A protein and the small-molecule ligand that binds it are described below.
Small molecule (SMILES): Nc1ncnc2c1ncn2[C@@H]1O[C@H](COP(=O)(O)OP(=O)(O)OP(O)(O)=S)[C@@H](O)[C@H]1O

Sequence of chain 1.C:
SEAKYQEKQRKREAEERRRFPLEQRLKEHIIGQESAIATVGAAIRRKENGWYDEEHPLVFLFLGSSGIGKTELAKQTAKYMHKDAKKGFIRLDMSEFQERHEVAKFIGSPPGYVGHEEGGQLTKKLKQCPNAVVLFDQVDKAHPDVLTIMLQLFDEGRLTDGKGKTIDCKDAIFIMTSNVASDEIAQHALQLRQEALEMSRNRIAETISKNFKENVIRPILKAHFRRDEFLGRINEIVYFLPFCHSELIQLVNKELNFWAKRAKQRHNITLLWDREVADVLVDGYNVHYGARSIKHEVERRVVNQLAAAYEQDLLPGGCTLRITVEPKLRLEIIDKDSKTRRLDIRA

Binding-site contacts:
Ligand atom O3G contacts residue ARG494 of chain 1.C at 3.3 Å (salt-bridge).
Ligand atom N1 contacts residue ILE222 of chain 1.C at 3.2 Å (h-bond).
Ligand atom O1A contacts residue THR262 of chain 1.C at 3.6 Å.
Ligand atom C2 contacts residue LEU453 of chain 1.C at 3.5 Å (hydrophobic).
Ligand atom PA contacts residue ARG494 of chain 1.C at 3.5 Å.
Ligand atom O5' contacts residue ARG494 of chain 1.C at 3.3 Å (salt-bridge).
Ligand atom C2 contacts residue HIS220 of chain 1.C at 3.3 Å.
Ligand atom O2B contacts residue LYS261 of chain 1.C at 2.7 Å (salt-bridge).
Ligand atom C8 contacts residue ALA493 of chain 1.C at 3.5 Å (hydrophobic).
Ligand atom C8 contacts residue GLY260 of chain 1.C at 3.4 Å.
Ligand atom O2G contacts residue SER257 of chain 1.C at 3.4 Å.
Ligand atom O3B contacts residue GLY258 of chain 1.C at 2.9 Å (h-bond).
Ligand atom N7 contacts residue ILE259 of chain 1.C at 3.2 Å.
Ligand atom O3G contacts residue ARG435 of chain 1.B at 2.6 Å (salt-bridge).
Ligand atom O3' contacts residue HIS247 of chain 1.B at 2.7 Å (h-bond).
Ligand atom O3' contacts residue LYS497 of chain 1.C at 2.6 Å (salt-bridge).
Ligand atom N6 contacts residue ILE222 of chain 1.C at 2.9 Å (h-bond).
Ligand atom C3' contacts residue HIS247 of chain 1.B at 3.5 Å.
Ligand atom N1 contacts residue LEU453 of chain 1.C at 3.6 Å.
Ligand atom O2B contacts residue ILE259 of chain 1.C at 3.1 Å (h-bond).
Ligand atom N7 contacts residue GLY260 of chain 1.C at 3.0 Å (h-bond).
Ligand atom C8 contacts residue GLY258 of chain 1.C at 3.6 Å.
Ligand atom O1A contacts residue ARG494 of chain 1.C at 2.3 Å (salt-bridge).
Ligand atom O1A contacts residue MG1 of chain 1.M at 3.2 Å.
Ligand atom O2G contacts residue ASN370 of chain 1.C at 2.6 Å (h-bond).
Ligand atom O1B contacts residue MG1 of chain 1.M at 2.5 Å.
Ligand atom O2B contacts residue GLY258 of chain 1.C at 3.5 Å (h-bond).
Ligand atom O3G contacts residue GLY258 of chain 1.C at 3.6 Å.
Ligand atom C5' contacts residue ARG494 of chain 1.C at 3.2 Å.
Ligand atom S1G contacts residue MG1 of chain 1.M at 2.4 Å.
Ligand atom O3A contacts residue GLY260 of chain 1.C at 3.2 Å (h-bond).
Ligand atom S1G contacts residue ARG435 of chain 1.B at 3.0 Å (salt-bridge).
Ligand atom O2G contacts residue GLU431 of chain 1.B at 3.4 Å.
Ligand atom S1G contacts residue GLN329 of chain 1.C at 2.7 Å (h-bond).
Ligand atom O3B contacts residue LYS261 of chain 1.C at 3.4 Å (salt-bridge).
Ligand atom O1B contacts residue THR262 of chain 1.C at 2.7 Å (h-bond).
Ligand atom O2B contacts residue GLY260 of chain 1.C at 3.4 Å (h-bond).
Ligand atom N6 contacts residue PHE445 of chain 1.C at 3.2 Å.
Ligand atom O2A contacts residue GLU263 of chain 1.C at 3.0 Å (salt-bridge).
Ligand atom PB contacts residue LYS261 of chain 1.C at 3.6 Å.

Sequence of chain 1.B:
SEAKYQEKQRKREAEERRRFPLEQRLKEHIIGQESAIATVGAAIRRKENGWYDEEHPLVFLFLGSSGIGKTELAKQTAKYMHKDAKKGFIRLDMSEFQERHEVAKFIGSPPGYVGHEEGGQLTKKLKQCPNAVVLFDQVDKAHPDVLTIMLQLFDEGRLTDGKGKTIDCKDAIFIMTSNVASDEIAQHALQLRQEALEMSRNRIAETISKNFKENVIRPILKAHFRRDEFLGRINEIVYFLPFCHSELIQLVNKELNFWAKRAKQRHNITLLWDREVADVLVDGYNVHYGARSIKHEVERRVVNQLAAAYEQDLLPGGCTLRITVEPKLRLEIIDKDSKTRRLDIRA